Sequence of chain 6.A:
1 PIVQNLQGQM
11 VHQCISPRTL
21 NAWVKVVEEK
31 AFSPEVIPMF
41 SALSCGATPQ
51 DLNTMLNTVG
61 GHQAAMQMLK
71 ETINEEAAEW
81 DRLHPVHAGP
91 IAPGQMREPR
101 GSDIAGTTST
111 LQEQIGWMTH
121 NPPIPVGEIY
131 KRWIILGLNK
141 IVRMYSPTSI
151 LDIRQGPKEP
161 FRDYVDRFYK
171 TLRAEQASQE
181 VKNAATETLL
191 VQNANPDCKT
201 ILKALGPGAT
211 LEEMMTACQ

Sequence of chain 1.A:
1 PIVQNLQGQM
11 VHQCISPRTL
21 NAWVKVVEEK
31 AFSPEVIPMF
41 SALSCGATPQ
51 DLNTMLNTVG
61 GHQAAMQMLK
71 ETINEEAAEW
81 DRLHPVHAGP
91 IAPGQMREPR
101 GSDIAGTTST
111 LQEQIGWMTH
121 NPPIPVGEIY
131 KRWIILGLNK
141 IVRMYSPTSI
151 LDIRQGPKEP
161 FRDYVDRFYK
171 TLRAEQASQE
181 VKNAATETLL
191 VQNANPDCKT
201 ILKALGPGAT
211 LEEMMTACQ

Binding-site contacts:
Ligand atom C07 contacts residue THR107 of chain 1.A at 4.0 Å.
Ligand atom C10 contacts residue ASN74 of chain 1.A at 3.3 Å.
Ligand atom C05 contacts residue ILE73 of chain 1.A at 3.8 Å (hydrophobic).
Ligand atom O01 contacts residue ASN53 of chain 1.A at 3.8 Å.
Ligand atom C13 contacts residue LYS70 of chain 1.A at 4.0 Å.
Ligand atom C08 contacts residue THR107 of chain 1.A at 4.0 Å.
Ligand atom N06 contacts residue ASN53 of chain 1.A at 3.5 Å (h-bond).
Ligand atom C11 contacts residue LYS70 of chain 1.A at 3.9 Å.
Ligand atom C02 contacts residue ASN57 of chain 1.A at 3.3 Å.
Ligand atom C09 contacts residue LYS70 of chain 1.A at 4.1 Å.
Ligand atom C12 contacts residue GLN179 of chain 6.A at 3.9 Å.
Ligand atom N06 contacts residue TYR130 of chain 1.A at 3.7 Å.
Ligand atom C11 contacts residue EDO1 of chain 1.E at 4.1 Å.
Ligand atom C07 contacts residue ASN53 of chain 1.A at 3.4 Å.
Ligand atom C10 contacts residue LYS70 of chain 1.A at 3.8 Å.
Ligand atom C10 contacts residue EDO1 of chain 1.E at 3.5 Å.
Ligand atom C04 contacts residue LYS70 of chain 1.A at 3.7 Å.
Ligand atom N03 contacts residue ASN57 of chain 1.A at 2.7 Å (h-bond).
Ligand atom C05 contacts residue ASN53 of chain 1.A at 4.3 Å.
Ligand atom C02 contacts residue LYS70 of chain 1.A at 4.0 Å.
Ligand atom C07 contacts residue TYR130 of chain 1.A at 3.2 Å (hydrophobic).
Ligand atom C12 contacts residue LYS70 of chain 1.A at 3.7 Å.
Ligand atom C09 contacts residue ILE73 of chain 1.A at 3.7 Å (hydrophobic).
Ligand atom C08 contacts residue TYR130 of chain 1.A at 4.3 Å (hydrophobic).
Ligand atom C11 contacts residue ASN74 of chain 1.A at 3.7 Å.
Ligand atom N03 contacts residue LEU56 of chain 1.A at 4.0 Å.
Ligand atom O01 contacts residue ASN57 of chain 1.A at 3.1 Å (h-bond).
Ligand atom C13 contacts residue THR107 of chain 1.A at 4.0 Å.
Ligand atom N03 contacts residue LYS70 of chain 1.A at 3.7 Å.
Ligand atom C09 contacts residue EDO1 of chain 1.E at 3.7 Å.
Ligand atom C11 contacts residue GLN179 of chain 6.A at 4.3 Å.
Ligand atom C05 contacts residue TYR130 of chain 1.A at 4.0 Å (hydrophobic).
Ligand atom N06 contacts residue LYS70 of chain 1.A at 4.2 Å.
Ligand atom C02 contacts residue ASN53 of chain 1.A at 3.7 Å.
Ligand atom C10 contacts residue ILE73 of chain 1.A at 4.1 Å (hydrophobic).
Ligand atom C08 contacts residue LYS70 of chain 1.A at 4.2 Å.
Ligand atom C04 contacts residue ASN57 of chain 1.A at 4.1 Å.
Ligand atom C05 contacts residue LEU56 of chain 1.A at 4.1 Å (hydrophobic).
Ligand atom C04 contacts residue LEU56 of chain 1.A at 3.9 Å (hydrophobic).
Ligand atom C05 contacts residue LYS70 of chain 1.A at 3.6 Å.

The protein below binds the small molecule below.
Small molecule (SMILES): O=c1[nH]ccn1Cc1ccccc1